The small molecule below binds the protein below.
Small molecule (SMILES): CC(=O)N[C@@H]1[C@@H](O)[C@H](O)[C@@H](CO)O[C@H]1O

Sequence of chain 55.B:
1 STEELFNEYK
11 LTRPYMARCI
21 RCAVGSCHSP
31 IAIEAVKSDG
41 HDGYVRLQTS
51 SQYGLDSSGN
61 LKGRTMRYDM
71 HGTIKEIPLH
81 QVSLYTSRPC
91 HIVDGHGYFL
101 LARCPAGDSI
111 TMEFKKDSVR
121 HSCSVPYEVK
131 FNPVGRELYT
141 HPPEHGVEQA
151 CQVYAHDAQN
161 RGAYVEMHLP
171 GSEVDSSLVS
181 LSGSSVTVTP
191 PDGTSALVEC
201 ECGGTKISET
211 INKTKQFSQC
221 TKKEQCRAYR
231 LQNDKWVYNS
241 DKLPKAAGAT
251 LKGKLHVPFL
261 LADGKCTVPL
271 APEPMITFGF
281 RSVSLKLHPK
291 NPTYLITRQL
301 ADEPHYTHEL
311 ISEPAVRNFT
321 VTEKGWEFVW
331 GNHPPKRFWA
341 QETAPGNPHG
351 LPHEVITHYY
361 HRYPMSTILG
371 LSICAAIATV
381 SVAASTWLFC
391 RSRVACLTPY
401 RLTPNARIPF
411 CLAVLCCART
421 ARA

Binding-site contacts:
Ligand atom C1 contacts residue ASN212 of chain 55.B at 1.4 Å.
Ligand atom C5 contacts residue ASN212 of chain 55.B at 3.7 Å.
Ligand atom C4 contacts residue ASN212 of chain 55.B at 4.2 Å.
Ligand atom C2 contacts residue ASN212 of chain 55.B at 2.5 Å.
Ligand atom N2 contacts residue ILE211 of chain 55.B at 4.0 Å.
Ligand atom N2 contacts residue ASN212 of chain 55.B at 2.9 Å (h-bond).
Ligand atom C7 contacts residue ASN212 of chain 55.B at 3.9 Å.
Ligand atom O6 contacts residue ASN212 of chain 55.B at 4.4 Å.
Ligand atom C3 contacts residue ASN212 of chain 55.B at 3.8 Å.
Ligand atom O5 contacts residue ASN212 of chain 55.B at 2.4 Å (h-bond).
Ligand atom O7 contacts residue ASN212 of chain 55.B at 4.5 Å.
Ligand atom C1 contacts residue ILE211 of chain 55.B at 4.1 Å (hydrophobic).